Sequence of chain 1.C:
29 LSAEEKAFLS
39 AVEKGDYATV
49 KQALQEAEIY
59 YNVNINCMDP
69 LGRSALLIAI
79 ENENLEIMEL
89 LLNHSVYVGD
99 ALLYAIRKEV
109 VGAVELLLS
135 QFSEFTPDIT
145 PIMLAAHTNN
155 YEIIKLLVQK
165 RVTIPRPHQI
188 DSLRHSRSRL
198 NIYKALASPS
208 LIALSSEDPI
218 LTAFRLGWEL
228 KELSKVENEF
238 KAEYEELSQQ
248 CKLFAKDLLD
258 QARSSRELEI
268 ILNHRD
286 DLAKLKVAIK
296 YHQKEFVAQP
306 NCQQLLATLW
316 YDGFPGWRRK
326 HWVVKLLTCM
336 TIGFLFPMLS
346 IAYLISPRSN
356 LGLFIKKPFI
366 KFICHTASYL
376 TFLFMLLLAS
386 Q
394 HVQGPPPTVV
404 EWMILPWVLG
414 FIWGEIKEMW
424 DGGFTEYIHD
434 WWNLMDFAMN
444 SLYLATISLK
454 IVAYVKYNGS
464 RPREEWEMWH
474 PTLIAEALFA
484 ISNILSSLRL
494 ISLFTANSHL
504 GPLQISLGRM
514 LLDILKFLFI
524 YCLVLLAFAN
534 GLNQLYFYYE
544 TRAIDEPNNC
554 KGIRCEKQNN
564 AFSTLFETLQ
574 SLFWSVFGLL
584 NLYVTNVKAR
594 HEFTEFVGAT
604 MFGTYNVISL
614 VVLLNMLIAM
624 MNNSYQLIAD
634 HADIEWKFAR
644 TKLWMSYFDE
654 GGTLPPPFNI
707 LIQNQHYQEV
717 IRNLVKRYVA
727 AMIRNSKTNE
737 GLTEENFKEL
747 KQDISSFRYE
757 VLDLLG

Binding-site contacts:
Ligand atom CBE contacts residue PHE522 of chain 1.C at 3.6 Å (hydrophobic).
Ligand atom CAY contacts residue ALA499 of chain 1.D at 4.0 Å (hydrophobic).
Ligand atom CAQ contacts residue PHE497 of chain 1.D at 3.6 Å (hydrophobic).
Ligand atom CAX contacts residue TYR316 of chain 1.D at 2.9 Å (hydrophobic).
Ligand atom OAF contacts residue TYR316 of chain 1.D at 2.3 Å (h-bond).
Ligand atom OAH contacts residue TYR316 of chain 1.D at 3.0 Å (h-bond).
Ligand atom CAE contacts residue LEU375 of chain 1.D at 4.0 Å (hydrophobic).
Ligand atom CAP contacts residue PHE522 of chain 1.C at 3.4 Å (hydrophobic).
Ligand atom CAP contacts residue LEU526 of chain 1.C at 4.0 Å (hydrophobic).
Ligand atom CAX contacts residue TRP315 of chain 1.D at 4.2 Å (hydrophobic).
Ligand atom CAI contacts residue LEU496 of chain 1.D at 3.5 Å (hydrophobic).
Ligand atom CAN contacts residue PHE522 of chain 1.C at 4.1 Å (hydrophobic).
Ligand atom CAX contacts residue PHE364 of chain 1.D at 3.5 Å (hydrophobic).
Ligand atom CAV contacts residue PHE367 of chain 1.D at 4.2 Å (hydrophobic).
Ligand atom OAH contacts residue TRP315 of chain 1.D at 3.0 Å (h-bond).
Ligand atom CAK contacts residue LEU503 of chain 1.D at 4.2 Å (hydrophobic).
Ligand atom CAA contacts residue LEU529 of chain 1.C at 3.3 Å (hydrophobic).
Ligand atom OAG contacts residue ALA499 of chain 1.D at 4.1 Å.
Ligand atom CAA contacts residue CYS525 of chain 1.C at 4.1 Å (hydrophobic).
Ligand atom CBB contacts residue LEU375 of chain 1.D at 4.2 Å (hydrophobic).
Ligand atom OAG contacts residue ASN500 of chain 1.D at 3.2 Å.
Ligand atom CAY contacts residue ASN500 of chain 1.D at 4.1 Å.
Ligand atom OAF contacts residue TRP322 of chain 1.D at 3.6 Å.
Ligand atom CAE contacts residue LEU493 of chain 1.D at 4.1 Å (hydrophobic).
Ligand atom CAL contacts residue PHE364 of chain 1.D at 3.6 Å (hydrophobic).
Ligand atom CAQ contacts residue PHE522 of chain 1.C at 3.3 Å (hydrophobic).
Ligand atom CBG contacts residue PHE522 of chain 1.C at 3.6 Å (hydrophobic).
Ligand atom CAM contacts residue ALA499 of chain 1.D at 3.8 Å (hydrophobic).
Ligand atom CAQ contacts residue LEU526 of chain 1.C at 4.1 Å (hydrophobic).
Ligand atom CAX contacts residue ALA499 of chain 1.D at 4.0 Å (hydrophobic).
Ligand atom OAH contacts residue PHE364 of chain 1.D at 3.0 Å.
Ligand atom CAV contacts residue ALA499 of chain 1.D at 4.2 Å (hydrophobic).
Ligand atom OAF contacts residue ALA499 of chain 1.D at 4.2 Å.
Ligand atom CAZ contacts residue LEU496 of chain 1.D at 3.8 Å (hydrophobic).
Ligand atom CAV contacts residue LEU496 of chain 1.D at 3.8 Å (hydrophobic).
Ligand atom CAI contacts residue ASN500 of chain 1.D at 4.2 Å.
Ligand atom CAL contacts residue ALA499 of chain 1.D at 3.8 Å (hydrophobic).
Ligand atom CAK contacts residue PHE497 of chain 1.D at 3.9 Å (hydrophobic).
Ligand atom CAB contacts residue PHE522 of chain 1.C at 3.8 Å (hydrophobic).
Ligand atom CAD contacts residue LEU496 of chain 1.D at 3.0 Å (hydrophobic).

Sequence of chain 1.D:
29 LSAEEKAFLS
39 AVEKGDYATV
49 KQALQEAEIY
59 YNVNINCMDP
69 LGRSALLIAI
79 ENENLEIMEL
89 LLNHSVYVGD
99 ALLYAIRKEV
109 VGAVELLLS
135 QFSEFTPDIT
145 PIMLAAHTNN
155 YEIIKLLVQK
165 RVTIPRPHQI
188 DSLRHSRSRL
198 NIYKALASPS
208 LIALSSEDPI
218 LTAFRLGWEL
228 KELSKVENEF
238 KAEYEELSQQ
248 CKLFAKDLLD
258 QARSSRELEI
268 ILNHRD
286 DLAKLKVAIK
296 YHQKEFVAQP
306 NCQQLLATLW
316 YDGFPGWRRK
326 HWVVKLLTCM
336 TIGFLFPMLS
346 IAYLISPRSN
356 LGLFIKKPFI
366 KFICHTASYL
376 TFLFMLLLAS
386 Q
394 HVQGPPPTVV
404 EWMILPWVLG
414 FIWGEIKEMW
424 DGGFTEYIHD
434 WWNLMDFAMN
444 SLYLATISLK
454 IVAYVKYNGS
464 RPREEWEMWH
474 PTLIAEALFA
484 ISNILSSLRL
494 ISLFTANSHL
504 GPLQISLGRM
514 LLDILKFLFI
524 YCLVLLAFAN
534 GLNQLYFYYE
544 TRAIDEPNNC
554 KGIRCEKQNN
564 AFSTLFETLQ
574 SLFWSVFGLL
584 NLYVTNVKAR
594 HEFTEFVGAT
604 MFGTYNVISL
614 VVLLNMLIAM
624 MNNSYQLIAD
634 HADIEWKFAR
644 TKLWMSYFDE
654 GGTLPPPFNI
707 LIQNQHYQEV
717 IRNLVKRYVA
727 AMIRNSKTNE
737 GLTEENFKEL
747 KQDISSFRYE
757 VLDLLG

The protein below binds the small molecule below.
Small molecule (SMILES): CC(C)CCC[C@@H](C)[C@H]1CC[C@H]2[C@@H]3CC=C4C[C@@H](OC(=O)CCC(=O)O)CC[C@]4(C)[C@H]3CC[C@]12C